Sequence of chain 1.A:
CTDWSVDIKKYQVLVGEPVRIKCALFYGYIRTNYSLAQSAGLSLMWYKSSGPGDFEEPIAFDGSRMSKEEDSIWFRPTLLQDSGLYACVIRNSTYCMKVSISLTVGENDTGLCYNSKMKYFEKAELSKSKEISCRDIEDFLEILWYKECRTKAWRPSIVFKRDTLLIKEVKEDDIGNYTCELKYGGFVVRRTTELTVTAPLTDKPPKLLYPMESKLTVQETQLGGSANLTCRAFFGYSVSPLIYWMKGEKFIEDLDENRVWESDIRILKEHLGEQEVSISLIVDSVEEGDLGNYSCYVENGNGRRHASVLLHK

Binding-site contacts:
Ligand atom O7 contacts residue LEU61 of chain 1.A at 3.2 Å.
Ligand atom O5 contacts residue ALA59 of chain 1.A at 4.4 Å.
Ligand atom C2 contacts residue TYR114 of chain 1.A at 4.0 Å (hydrophobic).
Ligand atom N2 contacts residue LEU61 of chain 1.A at 4.2 Å.
Ligand atom O6 contacts residue ASN111 of chain 1.A at 4.0 Å.
Ligand atom C6 contacts residue ASN111 of chain 1.A at 3.4 Å.
Ligand atom O6 contacts residue TYR114 of chain 1.A at 4.2 Å.
Ligand atom C7 contacts residue GLU280 of chain 1.B at 3.2 Å.
Ligand atom C6 contacts residue THR113 of chain 1.A at 3.2 Å.
Ligand atom O7 contacts residue ASP281 of chain 1.B at 4.3 Å.
Ligand atom C8 contacts residue ASN111 of chain 1.A at 4.2 Å.
Ligand atom C7 contacts residue ASN111 of chain 1.A at 3.8 Å.
Ligand atom N2 contacts residue ASN111 of chain 1.A at 3.0 Å (h-bond).
Ligand atom C1 contacts residue TYR114 of chain 1.A at 4.3 Å (hydrophobic).
Ligand atom C1 contacts residue ASN111 of chain 1.A at 1.4 Å.
Ligand atom N2 contacts residue TYR114 of chain 1.A at 3.7 Å.
Ligand atom O7 contacts residue TYR114 of chain 1.A at 4.0 Å.
Ligand atom C2 contacts residue ASN111 of chain 1.A at 2.4 Å.
Ligand atom C4 contacts residue GLU280 of chain 1.B at 4.5 Å.
Ligand atom C8 contacts residue ALA59 of chain 1.A at 3.5 Å (hydrophobic).
Ligand atom C7 contacts residue TYR114 of chain 1.A at 4.4 Å (hydrophobic).
Ligand atom O7 contacts residue GLU280 of chain 1.B at 3.0 Å (salt-bridge).
Ligand atom C5 contacts residue ASN111 of chain 1.A at 3.4 Å.
Ligand atom N2 contacts residue GLU280 of chain 1.B at 4.2 Å.
Ligand atom C5 contacts residue GLU280 of chain 1.B at 3.6 Å.
Ligand atom C8 contacts residue LEU61 of chain 1.A at 3.6 Å (hydrophobic).
Ligand atom C7 contacts residue LEU61 of chain 1.A at 3.5 Å (hydrophobic).
Ligand atom C3 contacts residue ASN111 of chain 1.A at 3.8 Å.
Ligand atom C4 contacts residue ASN111 of chain 1.A at 4.2 Å.
Ligand atom C1 contacts residue LEU61 of chain 1.A at 4.2 Å (hydrophobic).
Ligand atom O5 contacts residue ASN111 of chain 1.A at 2.5 Å (h-bond).
Ligand atom O6 contacts residue THR113 of chain 1.A at 3.1 Å (h-bond).
Ligand atom O5 contacts residue GLU280 of chain 1.B at 3.5 Å (salt-bridge).
Ligand atom C8 contacts residue GLU280 of chain 1.B at 3.3 Å.
Ligand atom O4 contacts residue GLU280 of chain 1.B at 4.0 Å.

A small-molecule ligand and the protein it binds are described below.
Small molecule (SMILES): CC(=O)N[C@H]1[C@H](O[C@H]2[C@H](O)[C@@H](NC(C)=O)CO[C@@H]2CO)O[C@H](CO)[C@@H](O[C@@H]2O[C@H](CO)[C@@H](O)[C@H](O)[C@@H]2O)[C@@H]1O

Sequence of chain 1.B:
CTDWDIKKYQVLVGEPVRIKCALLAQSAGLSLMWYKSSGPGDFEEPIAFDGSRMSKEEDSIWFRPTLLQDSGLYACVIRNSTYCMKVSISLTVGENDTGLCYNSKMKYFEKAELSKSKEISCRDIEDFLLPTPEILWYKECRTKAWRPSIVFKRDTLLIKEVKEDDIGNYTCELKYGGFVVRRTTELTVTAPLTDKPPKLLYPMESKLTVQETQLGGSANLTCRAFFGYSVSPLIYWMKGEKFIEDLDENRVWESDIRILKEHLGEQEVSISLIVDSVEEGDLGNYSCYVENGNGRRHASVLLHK